A protein and the small-molecule ligand that binds it are described below.
Small molecule (SMILES): CC(=O)N[C@@H]1[C@@H](O)[C@H](O)[C@@H](CO)O[C@H]1O

Sequence of chain 1.C:
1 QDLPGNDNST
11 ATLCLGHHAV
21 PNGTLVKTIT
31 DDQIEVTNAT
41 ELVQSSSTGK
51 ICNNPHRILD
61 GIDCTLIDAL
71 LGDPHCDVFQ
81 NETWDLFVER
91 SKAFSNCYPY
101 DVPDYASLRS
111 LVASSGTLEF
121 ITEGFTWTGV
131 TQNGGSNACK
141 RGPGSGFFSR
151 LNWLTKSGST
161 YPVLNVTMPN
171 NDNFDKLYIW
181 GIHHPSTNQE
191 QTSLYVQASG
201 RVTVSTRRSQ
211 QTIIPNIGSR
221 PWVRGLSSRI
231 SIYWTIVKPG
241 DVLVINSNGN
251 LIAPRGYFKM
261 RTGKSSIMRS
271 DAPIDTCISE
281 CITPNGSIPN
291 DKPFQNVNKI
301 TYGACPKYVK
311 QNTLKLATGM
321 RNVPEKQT

Binding-site contacts:
Ligand atom C2 contacts residue VAL297 of chain 1.C at 3.7 Å (hydrophobic).
Ligand atom C8 contacts residue SER46 of chain 1.C at 4.3 Å.
Ligand atom C1 contacts residue ASN285 of chain 1.C at 1.4 Å.
Ligand atom C6 contacts residue ASN298 of chain 1.C at 4.2 Å.
Ligand atom C8 contacts residue ASN285 of chain 1.C at 4.5 Å.
Ligand atom C4 contacts residue ASN285 of chain 1.C at 4.2 Å.
Ligand atom O6 contacts residue ASN285 of chain 1.C at 4.1 Å.
Ligand atom C8 contacts residue VAL297 of chain 1.C at 4.0 Å (hydrophobic).
Ligand atom N2 contacts residue VAL297 of chain 1.C at 3.2 Å (h-bond).
Ligand atom C8 contacts residue SER45 of chain 1.C at 3.5 Å.
Ligand atom C1 contacts residue VAL297 of chain 1.C at 3.4 Å (hydrophobic).
Ligand atom N2 contacts residue ASN285 of chain 1.C at 3.0 Å (h-bond).
Ligand atom C3 contacts residue VAL297 of chain 1.C at 4.1 Å (hydrophobic).
Ligand atom C7 contacts residue VAL297 of chain 1.C at 4.0 Å (hydrophobic).
Ligand atom O7 contacts residue ASN285 of chain 1.C at 2.9 Å (h-bond).
Ligand atom O5 contacts residue ASN298 of chain 1.C at 3.8 Å.
Ligand atom C5 contacts residue ASN285 of chain 1.C at 3.6 Å.
Ligand atom O6 contacts residue ASN298 of chain 1.C at 3.5 Å (h-bond).
Ligand atom C1 contacts residue ASN298 of chain 1.C at 4.0 Å.
Ligand atom O5 contacts residue ASN285 of chain 1.C at 2.3 Å (h-bond).
Ligand atom C2 contacts residue ASN285 of chain 1.C at 2.5 Å.
Ligand atom C3 contacts residue ASN285 of chain 1.C at 3.8 Å.
Ligand atom C7 contacts residue ASN285 of chain 1.C at 3.2 Å.
Ligand atom C5 contacts residue ASN298 of chain 1.C at 3.9 Å.